Binding-site contacts:
Ligand atom PG contacts residue SER163 of chain 1.A at 3.6 Å.
Ligand atom O1B contacts residue LYS321 of chain 1.A at 3.0 Å (salt-bridge).
Ligand atom O3G contacts residue ARG165 of chain 1.A at 3.3 Å (salt-bridge).
Ligand atom O1G contacts residue HIS327 of chain 1.A at 2.8 Å (h-bond).
Ligand atom O3B contacts residue SER163 of chain 1.A at 3.5 Å.
Ligand atom PA contacts residue MN1 of chain 1.E at 3.5 Å.
Ligand atom O2G contacts residue MN1 of chain 1.D at 2.4 Å.
Ligand atom O2B contacts residue HIS169 of chain 1.A at 2.6 Å (h-bond).
Ligand atom O2A contacts residue ASP114 of chain 1.A at 3.1 Å (salt-bridge).
Ligand atom O2A contacts residue ASP112 of chain 1.A at 3.1 Å (salt-bridge).
Ligand atom O3B contacts residue MN1 of chain 1.D at 3.6 Å.
Ligand atom O1G contacts residue ARG166 of chain 1.A at 3.5 Å (salt-bridge).
Ligand atom O3' contacts residue LEU320 of chain 1.A at 3.3 Å.
Ligand atom O1G contacts residue ARG165 of chain 1.A at 2.8 Å (salt-bridge).
Ligand atom PA contacts residue MN1 of chain 1.D at 3.4 Å.
Ligand atom O2A contacts residue MN1 of chain 1.D at 2.1 Å.
Ligand atom O2G contacts residue ASP114 of chain 1.A at 3.1 Å (salt-bridge).
Ligand atom O3G contacts residue SER163 of chain 1.A at 2.5 Å (h-bond).
Ligand atom O2A contacts residue MN1 of chain 1.E at 2.5 Å.
Ligand atom PG contacts residue HIS327 of chain 1.A at 3.5 Å.
Ligand atom PG contacts residue MN1 of chain 1.D at 3.5 Å.
Ligand atom O3A contacts residue MN1 of chain 1.D at 3.5 Å.
Ligand atom O2G contacts residue ARG166 of chain 1.A at 2.8 Å (salt-bridge).
Ligand atom C4' contacts residue LEU320 of chain 1.A at 3.7 Å (hydrophobic).
Ligand atom C1' contacts residue HIS318 of chain 1.A at 3.5 Å.
Ligand atom O2A contacts residue ARG166 of chain 1.A at 3.5 Å (salt-bridge).
Ligand atom PB contacts residue MN1 of chain 1.D at 3.2 Å.
Ligand atom PA contacts residue ARG166 of chain 1.A at 3.6 Å.
Ligand atom C5' contacts residue ASP112 of chain 1.A at 3.7 Å.
Ligand atom O3' contacts residue LYS321 of chain 1.A at 2.6 Å (salt-bridge).
Ligand atom O3B contacts residue HIS327 of chain 1.A at 3.5 Å (h-bond).
Ligand atom O5' contacts residue MN1 of chain 1.E at 3.7 Å.
Ligand atom O2B contacts residue MN1 of chain 1.D at 2.2 Å.
Ligand atom O2B contacts residue ASP112 of chain 1.A at 3.2 Å (salt-bridge).
Ligand atom O1B contacts residue HIS169 of chain 1.A at 3.7 Å.
Ligand atom O1A contacts residue ARG166 of chain 1.A at 2.7 Å (salt-bridge).
Ligand atom C2' contacts residue LEU319 of chain 1.A at 3.1 Å (hydrophobic).
Ligand atom PG contacts residue ARG166 of chain 1.A at 3.5 Å.
Ligand atom O3G contacts residue ARG166 of chain 1.A at 2.9 Å (salt-bridge).
Ligand atom O2B contacts residue SER163 of chain 1.A at 3.5 Å.

The protein below binds the small molecule below.
Small molecule (SMILES): Nc1ncnc2c1ncn2[C@H]1C[C@H](O)[C@@H](CO[P](=O)(O)O[P](=O)(O)OP(=O)(O)O)O1

Sequence of chain 1.A:
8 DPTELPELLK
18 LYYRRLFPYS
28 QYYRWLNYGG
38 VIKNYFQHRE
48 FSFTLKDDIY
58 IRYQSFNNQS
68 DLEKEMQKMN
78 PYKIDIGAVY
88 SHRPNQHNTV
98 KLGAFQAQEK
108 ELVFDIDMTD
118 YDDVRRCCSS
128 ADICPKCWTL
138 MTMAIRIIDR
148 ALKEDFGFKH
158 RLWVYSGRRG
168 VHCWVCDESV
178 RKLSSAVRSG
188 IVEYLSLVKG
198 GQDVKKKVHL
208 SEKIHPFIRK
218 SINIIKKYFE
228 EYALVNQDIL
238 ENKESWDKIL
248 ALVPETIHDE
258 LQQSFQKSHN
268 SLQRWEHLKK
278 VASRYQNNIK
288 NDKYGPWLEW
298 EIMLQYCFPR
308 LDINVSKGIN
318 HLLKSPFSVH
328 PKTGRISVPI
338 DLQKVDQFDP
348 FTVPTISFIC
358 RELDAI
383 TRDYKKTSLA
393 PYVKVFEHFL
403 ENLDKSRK